Sequence of chain 1.A:
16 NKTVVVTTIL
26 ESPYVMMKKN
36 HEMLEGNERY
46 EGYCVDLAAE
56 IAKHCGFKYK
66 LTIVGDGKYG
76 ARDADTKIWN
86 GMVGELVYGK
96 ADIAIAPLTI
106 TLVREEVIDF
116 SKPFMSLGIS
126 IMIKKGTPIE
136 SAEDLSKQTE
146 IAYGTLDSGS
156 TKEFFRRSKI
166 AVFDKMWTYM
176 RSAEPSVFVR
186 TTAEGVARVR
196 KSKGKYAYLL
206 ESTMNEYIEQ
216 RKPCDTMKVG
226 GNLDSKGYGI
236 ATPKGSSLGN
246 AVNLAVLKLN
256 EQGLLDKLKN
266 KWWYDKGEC

Binding-site contacts:
Ligand atom OE2 contacts residue SER155 of chain 1.A at 3.4 Å (h-bond).
Ligand atom O contacts residue ARG109 of chain 1.A at 2.8 Å (salt-bridge).
Ligand atom N contacts residue TYR74 of chain 1.A at 4.1 Å.
Ligand atom CA contacts residue THR104 of chain 1.A at 3.5 Å.
Ligand atom N contacts residue GLU206 of chain 1.A at 2.8 Å (salt-bridge).
Ligand atom N contacts residue THR104 of chain 1.A at 2.9 Å (h-bond).
Ligand atom OE1 contacts residue GLU206 of chain 1.A at 3.7 Å.
Ligand atom OXT contacts residue PRO102 of chain 1.A at 3.8 Å.
Ligand atom OE2 contacts residue LEU151 of chain 1.A at 4.2 Å.
Ligand atom CG contacts residue LEU151 of chain 1.A at 3.8 Å (hydrophobic).
Ligand atom CB contacts residue LEU151 of chain 1.A at 4.0 Å (hydrophobic).
Ligand atom CA contacts residue GLU206 of chain 1.A at 3.3 Å.
Ligand atom CD contacts residue GLU206 of chain 1.A at 3.9 Å.
Ligand atom C contacts residue ARG109 of chain 1.A at 3.4 Å.
Ligand atom C contacts residue TYR74 of chain 1.A at 3.7 Å (hydrophobic).
Ligand atom N contacts residue PRO102 of chain 1.A at 3.0 Å (h-bond).
Ligand atom O contacts residue SER155 of chain 1.A at 2.9 Å (h-bond).
Ligand atom O contacts residue TYR74 of chain 1.A at 3.4 Å.
Ligand atom CD contacts residue LEU151 of chain 1.A at 4.1 Å (hydrophobic).
Ligand atom C contacts residue THR104 of chain 1.A at 3.7 Å.
Ligand atom OE1 contacts residue THR156 of chain 1.A at 2.6 Å (h-bond).
Ligand atom C contacts residue SER155 of chain 1.A at 3.3 Å.
Ligand atom CG contacts residue GLU206 of chain 1.A at 3.5 Å.
Ligand atom OE2 contacts residue GLY154 of chain 1.A at 3.7 Å.
Ligand atom OXT contacts residue TYR74 of chain 1.A at 3.5 Å.
Ligand atom OXT contacts residue THR104 of chain 1.A at 2.9 Å (h-bond).
Ligand atom OXT contacts residue ARG109 of chain 1.A at 2.8 Å (salt-bridge).
Ligand atom CA contacts residue SER155 of chain 1.A at 3.2 Å.
Ligand atom CA contacts residue PRO102 of chain 1.A at 4.2 Å (hydrophobic).
Ligand atom OE2 contacts residue THR156 of chain 1.A at 3.1 Å (h-bond).
Ligand atom N contacts residue SER155 of chain 1.A at 4.0 Å.
Ligand atom OXT contacts residue LEU103 of chain 1.A at 3.7 Å.
Ligand atom N contacts residue TYR233 of chain 1.A at 3.7 Å.
Ligand atom CG contacts residue MET209 of chain 1.A at 4.2 Å (hydrophobic).
Ligand atom CB contacts residue TYR74 of chain 1.A at 3.5 Å (hydrophobic).
Ligand atom CB contacts residue GLU206 of chain 1.A at 4.0 Å.
Ligand atom CD contacts residue THR156 of chain 1.A at 3.2 Å.
Ligand atom O contacts residue GLY154 of chain 1.A at 3.3 Å.
Ligand atom OXT contacts residue SER155 of chain 1.A at 4.0 Å.
Ligand atom CA contacts residue TYR74 of chain 1.A at 4.1 Å (hydrophobic).

A protein and the small-molecule ligand that binds it are described below.
Small molecule (SMILES): N[C@@H](CCC(=O)O)C(=O)O